Binding-site contacts:
Ligand atom C contacts residue ASN199 of chain 1.C at 3.9 Å.
Ligand atom CB contacts residue ASN199 of chain 1.C at 3.7 Å.
Ligand atom CG contacts residue ASN174 of chain 1.C at 4.0 Å.
Ligand atom OXT contacts residue ASN174 of chain 1.C at 2.9 Å (h-bond).
Ligand atom C contacts residue HIS61 of chain 1.C at 4.2 Å.
Ligand atom OXT contacts residue ARG117 of chain 1.C at 2.9 Å (salt-bridge).
Ligand atom O contacts residue TYR197 of chain 1.C at 4.1 Å.
Ligand atom SD contacts residue GLN60 of chain 1.C at 4.0 Å.
Ligand atom SD contacts residue TYR64 of chain 1.C at 3.5 Å.
Ligand atom C contacts residue ASN174 of chain 1.C at 3.9 Å.
Ligand atom SD contacts residue HIS61 of chain 1.C at 3.4 Å (h-bond).
Ligand atom CA contacts residue TYR42 of chain 1.C at 3.5 Å (hydrophobic).
Ligand atom O contacts residue ALA85 of chain 1.C at 4.3 Å.
Ligand atom N contacts residue ASN199 of chain 1.C at 2.8 Å (h-bond).
Ligand atom CB contacts residue PHE59 of chain 1.C at 3.2 Å (hydrophobic).
Ligand atom CE contacts residue TYR64 of chain 1.C at 3.6 Å (hydrophobic).
Ligand atom O contacts residue THR84 of chain 1.C at 3.7 Å.
Ligand atom CA contacts residue ASN176 of chain 1.C at 3.4 Å.
Ligand atom CE contacts residue GLN60 of chain 1.C at 3.8 Å.
Ligand atom N contacts residue PHE59 of chain 1.C at 3.6 Å.
Ligand atom CG contacts residue HIS61 of chain 1.C at 3.6 Å.
Ligand atom N contacts residue ASN176 of chain 1.C at 3.4 Å (h-bond).
Ligand atom CB contacts residue HIS61 of chain 1.C at 4.1 Å.
Ligand atom OXT contacts residue HIS61 of chain 1.C at 4.3 Å.
Ligand atom C contacts residue ARG117 of chain 1.C at 3.7 Å.
Ligand atom CA contacts residue ASN199 of chain 1.C at 3.7 Å.
Ligand atom CE contacts residue PHE59 of chain 1.C at 3.8 Å (hydrophobic).
Ligand atom CA contacts residue PHE59 of chain 1.C at 4.0 Å (hydrophobic).
Ligand atom CB contacts residue TYR42 of chain 1.C at 3.9 Å (hydrophobic).
Ligand atom O contacts residue ARG117 of chain 1.C at 4.0 Å.
Ligand atom N contacts residue PHE15 of chain 1.C at 3.9 Å.
Ligand atom CA contacts residue ASN174 of chain 1.C at 4.3 Å.
Ligand atom CG contacts residue TYR42 of chain 1.C at 3.7 Å (hydrophobic).
Ligand atom CG contacts residue ASN114 of chain 1.C at 3.7 Å.
Ligand atom OXT contacts residue ASN114 of chain 1.C at 4.2 Å.
Ligand atom CE contacts residue TYR42 of chain 1.C at 3.5 Å (hydrophobic).
Ligand atom CB contacts residue GLN60 of chain 1.C at 4.0 Å.
Ligand atom O contacts residue ASN199 of chain 1.C at 2.9 Å (h-bond).
Ligand atom SD contacts residue ASN114 of chain 1.C at 3.5 Å (h-bond).
Ligand atom O contacts residue HIS61 of chain 1.C at 4.1 Å.

Sequence of chain 1.C:
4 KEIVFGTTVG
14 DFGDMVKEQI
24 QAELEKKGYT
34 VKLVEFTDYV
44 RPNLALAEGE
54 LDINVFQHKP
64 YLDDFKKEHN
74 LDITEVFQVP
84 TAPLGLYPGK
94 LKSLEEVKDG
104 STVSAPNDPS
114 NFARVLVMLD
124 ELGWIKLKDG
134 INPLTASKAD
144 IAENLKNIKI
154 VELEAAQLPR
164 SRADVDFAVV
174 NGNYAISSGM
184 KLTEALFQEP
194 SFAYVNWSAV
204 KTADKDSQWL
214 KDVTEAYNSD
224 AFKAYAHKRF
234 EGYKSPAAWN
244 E

This protein binds this small molecule.
Small molecule (SMILES): CSCC[C@H](N)C(=O)O